Sequence of chain 1.B:
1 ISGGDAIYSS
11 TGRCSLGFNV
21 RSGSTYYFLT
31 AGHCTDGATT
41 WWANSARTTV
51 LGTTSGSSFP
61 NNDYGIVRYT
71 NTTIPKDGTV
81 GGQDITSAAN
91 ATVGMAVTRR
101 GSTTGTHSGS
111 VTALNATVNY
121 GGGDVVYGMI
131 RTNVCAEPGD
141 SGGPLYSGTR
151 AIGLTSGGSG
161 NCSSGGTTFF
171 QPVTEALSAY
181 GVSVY

Binding-site contacts:
Ligand atom N contacts residue HIS33 of chain 1.B at 3.8 Å.
Ligand atom CB contacts residue TYR1 of chain 1.AA at 0.7 Å (hydrophobic).
Ligand atom CB contacts residue SER141 of chain 1.B at 3.3 Å.
Ligand atom CD2 contacts residue THR155 of chain 1.B at 3.5 Å.
Ligand atom O contacts residue SER141 of chain 1.B at 2.4 Å (h-bond).
Ligand atom C contacts residue GLY139 of chain 1.B at 3.8 Å.
Ligand atom OXT contacts residue HIS33 of chain 1.B at 2.7 Å (h-bond).
Ligand atom CG contacts residue TYR1 of chain 1.AA at 1.1 Å (hydrophobic).
Ligand atom CA contacts residue TYR1 of chain 1.AA at 0.1 Å (hydrophobic).
Ligand atom CD2 contacts residue TYR1 of chain 1.AA at 1.9 Å (hydrophobic).
Ligand atom N contacts residue SER156 of chain 1.B at 3.5 Å (h-bond).
Ligand atom O contacts residue PRO138 of chain 1.B at 3.6 Å.
Ligand atom CB contacts residue PRO138 of chain 1.B at 3.5 Å (hydrophobic).
Ligand atom N contacts residue GLY157 of chain 1.B at 4.1 Å.
Ligand atom N contacts residue SER141 of chain 1.B at 2.8 Å (h-bond).
Ligand atom C contacts residue PRO138 of chain 1.B at 4.1 Å (hydrophobic).
Ligand atom OXT contacts residue TYR1 of chain 1.AA at 0.0 Å (h-bond).
Ligand atom O contacts residue ASP140 of chain 1.B at 3.7 Å.
Ligand atom O contacts residue TYR1 of chain 1.AA at 0.0 Å (h-bond).
Ligand atom CB contacts residue GLU137 of chain 1.B at 3.5 Å.
Ligand atom CA contacts residue SER141 of chain 1.B at 2.6 Å.
Ligand atom CA contacts residue GOL1 of chain 1.DA at 3.8 Å.
Ligand atom CD1 contacts residue GLY157 of chain 1.B at 3.9 Å.
Ligand atom C contacts residue TYR1 of chain 1.AA at 0.0 Å (hydrophobic).
Ligand atom CG contacts residue GLU137 of chain 1.B at 3.8 Å.
Ligand atom CD2 contacts residue SER156 of chain 1.B at 3.2 Å.
Ligand atom C contacts residue HIS33 of chain 1.B at 3.7 Å.
Ligand atom CG contacts residue SER141 of chain 1.B at 3.5 Å.
Ligand atom OXT contacts residue SER141 of chain 1.B at 2.3 Å (h-bond).
Ligand atom CD1 contacts residue ALA136 of chain 1.B at 3.7 Å (hydrophobic).
Ligand atom CG contacts residue GLY157 of chain 1.B at 4.2 Å.
Ligand atom CA contacts residue PRO138 of chain 1.B at 3.9 Å (hydrophobic).
Ligand atom C contacts residue SER141 of chain 1.B at 1.7 Å.
Ligand atom CD1 contacts residue GLU137 of chain 1.B at 4.1 Å.
Ligand atom N contacts residue TYR1 of chain 1.AA at 0.0 Å (h-bond).
Ligand atom N contacts residue GOL1 of chain 1.DA at 2.4 Å (h-bond).
Ligand atom CD1 contacts residue TYR1 of chain 1.AA at 0.4 Å (hydrophobic).
Ligand atom CD2 contacts residue SER141 of chain 1.B at 2.9 Å.
Ligand atom CD2 contacts residue GLY157 of chain 1.B at 3.4 Å.
Ligand atom O contacts residue GLY139 of chain 1.B at 2.7 Å (h-bond).

A protein and the small-molecule ligand that binds it are described below.
Small molecule (SMILES): CC(C)C[C@H](N)C(=O)O